Binding-site contacts:
Ligand atom C8 contacts residue VAL112 of chain 1.A at 3.9 Å (hydrophobic).
Ligand atom C3 contacts residue TYR142 of chain 1.A at 3.7 Å (hydrophobic).
Ligand atom C2 contacts residue TYR142 of chain 1.A at 4.1 Å (hydrophobic).
Ligand atom C7 contacts residue ASN107 of chain 1.A at 3.5 Å.
Ligand atom C5 contacts residue ASN107 of chain 1.A at 3.7 Å.
Ligand atom C7 contacts residue TYR142 of chain 1.A at 3.9 Å (hydrophobic).
Ligand atom C1 contacts residue ASN107 of chain 1.A at 1.4 Å.
Ligand atom O7 contacts residue LYS114 of chain 1.A at 4.3 Å.
Ligand atom O3 contacts residue TYR142 of chain 1.A at 3.0 Å (h-bond).
Ligand atom C8 contacts residue PHE139 of chain 1.A at 4.2 Å (hydrophobic).
Ligand atom C8 contacts residue ASN110 of chain 1.A at 4.4 Å.
Ligand atom O6 contacts residue PHE139 of chain 1.A at 3.2 Å.
Ligand atom N2 contacts residue ASN107 of chain 1.A at 2.9 Å (h-bond).
Ligand atom C6 contacts residue PHE139 of chain 1.A at 4.1 Å (hydrophobic).
Ligand atom C8 contacts residue ASN107 of chain 1.A at 3.8 Å.
Ligand atom C7 contacts residue ASN110 of chain 1.A at 3.9 Å.
Ligand atom C2 contacts residue ASN107 of chain 1.A at 2.5 Å.
Ligand atom O5 contacts residue ASN107 of chain 1.A at 2.4 Å (h-bond).
Ligand atom C6 contacts residue VAL105 of chain 1.A at 4.5 Å (hydrophobic).
Ligand atom C4 contacts residue ASN107 of chain 1.A at 4.3 Å.
Ligand atom O7 contacts residue ASN110 of chain 1.A at 3.2 Å (h-bond).
Ligand atom N2 contacts residue TYR142 of chain 1.A at 3.3 Å (h-bond).
Ligand atom O7 contacts residue ASN107 of chain 1.A at 4.4 Å.
Ligand atom C8 contacts residue TYR142 of chain 1.A at 3.6 Å (hydrophobic).
Ligand atom C3 contacts residue ASN107 of chain 1.A at 3.8 Å.
Ligand atom N2 contacts residue PHE139 of chain 1.A at 4.4 Å.

A protein and the small-molecule ligand that binds it are described below.
Small molecule (SMILES): CC(=O)N[C@H]1[C@H](O[C@H]2[C@H](O)[C@@H](NC(C)=O)CO[C@@H]2CO)O[C@H](CO)[C@@H](O)[C@@H]1O

Sequence of chain 1.A:
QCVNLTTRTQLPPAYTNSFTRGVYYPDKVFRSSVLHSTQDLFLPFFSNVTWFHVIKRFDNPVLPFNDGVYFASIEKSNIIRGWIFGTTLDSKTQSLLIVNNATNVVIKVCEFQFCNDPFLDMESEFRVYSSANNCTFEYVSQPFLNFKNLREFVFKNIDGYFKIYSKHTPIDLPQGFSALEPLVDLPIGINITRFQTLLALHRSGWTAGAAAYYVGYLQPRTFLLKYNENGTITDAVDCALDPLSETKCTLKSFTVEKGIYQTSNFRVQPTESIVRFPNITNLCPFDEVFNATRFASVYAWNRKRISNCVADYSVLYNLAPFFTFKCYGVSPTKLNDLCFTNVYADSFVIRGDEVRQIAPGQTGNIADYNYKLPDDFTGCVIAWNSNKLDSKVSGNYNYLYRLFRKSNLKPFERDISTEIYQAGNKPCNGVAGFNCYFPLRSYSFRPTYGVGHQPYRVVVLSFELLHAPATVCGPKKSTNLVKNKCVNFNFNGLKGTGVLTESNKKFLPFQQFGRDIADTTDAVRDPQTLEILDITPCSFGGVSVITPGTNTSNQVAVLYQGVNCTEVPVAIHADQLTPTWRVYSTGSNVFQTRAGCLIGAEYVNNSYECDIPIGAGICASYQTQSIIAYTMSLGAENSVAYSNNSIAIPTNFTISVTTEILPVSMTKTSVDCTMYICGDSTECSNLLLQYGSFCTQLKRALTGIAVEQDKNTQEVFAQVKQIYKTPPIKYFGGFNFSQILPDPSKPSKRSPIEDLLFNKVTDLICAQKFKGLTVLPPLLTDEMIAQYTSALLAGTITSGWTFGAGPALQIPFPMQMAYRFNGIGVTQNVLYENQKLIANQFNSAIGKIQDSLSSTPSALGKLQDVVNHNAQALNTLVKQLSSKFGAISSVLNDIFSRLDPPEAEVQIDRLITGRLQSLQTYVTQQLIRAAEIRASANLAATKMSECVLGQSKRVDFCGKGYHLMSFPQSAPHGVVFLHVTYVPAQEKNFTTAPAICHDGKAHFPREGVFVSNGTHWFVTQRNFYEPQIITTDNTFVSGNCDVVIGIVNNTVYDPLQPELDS